The small molecule below binds the protein below.
Small molecule (SMILES): CCC(=O)NC[C@H]1CC[C@H]2C=C[C@@H](C(=O)NCc3ccccc3)N2C(=O)[C@H]1NC(=O)[C@H](C)NC

Binding-site contacts:
Ligand atom CAH contacts residue CYS66 of chain 1.A at 3.1 Å (hydrophobic).
Ligand atom CAN contacts residue CYS66 of chain 1.A at 4.2 Å (hydrophobic).
Ligand atom OAF contacts residue ARG65 of chain 1.A at 3.1 Å (salt-bridge).
Ligand atom CAS contacts residue CYS66 of chain 1.A at 4.3 Å (hydrophobic).
Ligand atom CAA contacts residue CYS66 of chain 1.A at 1.8 Å (hydrophobic).
Ligand atom CAQ contacts residue ARG65 of chain 1.A at 4.4 Å.
Ligand atom CAP contacts residue ARG65 of chain 1.A at 4.1 Å.
Ligand atom NAU contacts residue ARG65 of chain 1.A at 4.5 Å.
Ligand atom CAX contacts residue CYS66 of chain 1.A at 3.3 Å (hydrophobic).
Ligand atom CBE contacts residue ARG65 of chain 1.A at 4.5 Å.
Ligand atom NAV contacts residue CYS66 of chain 1.A at 3.5 Å (h-bond).
Ligand atom OAD contacts residue CYS66 of chain 1.A at 3.8 Å.
Ligand atom CAO contacts residue ARG65 of chain 1.A at 3.7 Å.
Ligand atom CAN contacts residue ARG65 of chain 1.A at 3.8 Å.
Ligand atom CAZ contacts residue ARG65 of chain 1.A at 3.8 Å.

Sequence of chain 1.A:
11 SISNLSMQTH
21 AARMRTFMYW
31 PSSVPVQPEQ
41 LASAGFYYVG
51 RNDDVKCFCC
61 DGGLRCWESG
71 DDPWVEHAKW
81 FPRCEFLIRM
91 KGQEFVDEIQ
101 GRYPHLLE